Sequence of chain 1.B:
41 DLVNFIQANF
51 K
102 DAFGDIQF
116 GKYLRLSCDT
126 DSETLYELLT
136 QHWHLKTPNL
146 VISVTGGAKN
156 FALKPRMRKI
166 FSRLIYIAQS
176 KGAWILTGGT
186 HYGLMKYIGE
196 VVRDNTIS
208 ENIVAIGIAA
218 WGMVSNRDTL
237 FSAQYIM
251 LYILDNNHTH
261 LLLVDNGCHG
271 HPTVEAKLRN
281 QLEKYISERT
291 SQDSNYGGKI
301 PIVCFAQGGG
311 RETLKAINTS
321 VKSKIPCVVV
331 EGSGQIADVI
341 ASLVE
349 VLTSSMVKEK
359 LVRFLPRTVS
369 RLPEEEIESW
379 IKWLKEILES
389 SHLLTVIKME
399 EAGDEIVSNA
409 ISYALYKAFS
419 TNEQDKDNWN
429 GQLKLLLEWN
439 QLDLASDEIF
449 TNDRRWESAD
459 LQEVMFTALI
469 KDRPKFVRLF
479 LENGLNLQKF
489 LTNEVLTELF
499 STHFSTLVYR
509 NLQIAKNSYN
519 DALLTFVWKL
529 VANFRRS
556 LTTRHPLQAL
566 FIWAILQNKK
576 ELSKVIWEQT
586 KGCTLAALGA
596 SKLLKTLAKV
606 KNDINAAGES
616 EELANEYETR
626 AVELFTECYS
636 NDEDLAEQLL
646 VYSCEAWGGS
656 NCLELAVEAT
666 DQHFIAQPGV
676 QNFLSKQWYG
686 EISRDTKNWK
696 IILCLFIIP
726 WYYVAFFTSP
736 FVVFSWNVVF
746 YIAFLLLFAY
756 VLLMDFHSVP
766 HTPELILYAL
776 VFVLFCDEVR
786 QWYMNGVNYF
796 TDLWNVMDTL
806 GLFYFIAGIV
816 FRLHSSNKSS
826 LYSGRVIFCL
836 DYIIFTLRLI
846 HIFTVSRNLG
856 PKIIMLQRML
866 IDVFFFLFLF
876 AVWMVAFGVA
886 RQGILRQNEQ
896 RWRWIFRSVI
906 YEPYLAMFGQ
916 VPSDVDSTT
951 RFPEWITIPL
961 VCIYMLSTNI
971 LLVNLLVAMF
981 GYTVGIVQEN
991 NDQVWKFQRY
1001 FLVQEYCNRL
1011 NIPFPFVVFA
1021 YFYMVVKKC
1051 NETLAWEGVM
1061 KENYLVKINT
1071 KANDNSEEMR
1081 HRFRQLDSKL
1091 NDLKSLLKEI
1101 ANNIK

The protein below binds the small molecule below.
Small molecule (SMILES): C=CCN=C=S

Binding-site contacts:
Ligand atom N04 contacts residue TRP799 of chain 1.B at 4.1 Å.
Ligand atom N04 contacts residue GLN862 of chain 1.B at 3.4 Å (h-bond).
Ligand atom C05 contacts residue GLN862 of chain 1.B at 2.7 Å.
Ligand atom C02 contacts residue MET802 of chain 1.B at 4.2 Å (hydrophobic).
Ligand atom S06 contacts residue TRP799 of chain 1.B at 3.3 Å (h-bond).
Ligand atom S06 contacts residue GLN862 of chain 1.B at 2.8 Å (h-bond).
Ligand atom C05 contacts residue TRP799 of chain 1.B at 3.6 Å (hydrophobic).
Ligand atom C03 contacts residue MET802 of chain 1.B at 4.1 Å (hydrophobic).
Ligand atom C03 contacts residue TRP799 of chain 1.B at 4.3 Å (hydrophobic).